Binding-site contacts:
Ligand atom N1 contacts residue TRP323 of chain 5.A at 3.7 Å.
Ligand atom N1 contacts residue HIS67 of chain 5.A at 3.8 Å.
Ligand atom O2 contacts residue GLN160 of chain 5.A at 3.1 Å (h-bond).
Ligand atom C6 contacts residue HIS67 of chain 5.A at 3.4 Å.
Ligand atom C5 contacts residue TRP323 of chain 5.A at 3.6 Å (hydrophobic).
Ligand atom C4 contacts residue FE1 of chain 5.B at 3.2 Å.
Ligand atom C6 contacts residue FE1 of chain 5.B at 3.9 Å.
Ligand atom N3 contacts residue LEU85 of chain 5.A at 3.4 Å.
Ligand atom F5 contacts residue ASP317 of chain 5.A at 3.2 Å.
Ligand atom O2 contacts residue PHE158 of chain 5.A at 3.5 Å.
Ligand atom C4 contacts residue ASP317 of chain 5.A at 3.5 Å.
Ligand atom F5 contacts residue FE1 of chain 5.B at 3.8 Å.
Ligand atom O4 contacts residue FE1 of chain 5.B at 2.0 Å.
Ligand atom O2 contacts residue GLU221 of chain 5.A at 3.7 Å.
Ligand atom C4 contacts residue GLU221 of chain 5.A at 3.5 Å.
Ligand atom C5 contacts residue HIS67 of chain 5.A at 3.5 Å.
Ligand atom O2 contacts residue LEU85 of chain 5.A at 3.6 Å.
Ligand atom C5 contacts residue ASP317 of chain 5.A at 3.7 Å.
Ligand atom F5 contacts residue HIS67 of chain 5.A at 3.6 Å.
Ligand atom O4 contacts residue HIS65 of chain 5.A at 3.7 Å.
Ligand atom N1 contacts residue GLN160 of chain 5.A at 2.9 Å (h-bond).
Ligand atom O2 contacts residue HIS218 of chain 5.A at 3.5 Å.
Ligand atom N3 contacts residue GLU221 of chain 5.A at 2.7 Å (salt-bridge).
Ligand atom C6 contacts residue TRP323 of chain 5.A at 3.3 Å (hydrophobic).
Ligand atom F5 contacts residue TRP323 of chain 5.A at 3.5 Å.
Ligand atom N3 contacts residue HIS218 of chain 5.A at 3.4 Å.
Ligand atom O4 contacts residue GLU221 of chain 5.A at 3.8 Å.
Ligand atom O4 contacts residue HIS250 of chain 5.A at 2.9 Å (h-bond).
Ligand atom C4 contacts residue HIS250 of chain 5.A at 3.8 Å.
Ligand atom C2 contacts residue GLU221 of chain 5.A at 3.7 Å.
Ligand atom C2 contacts residue HIS218 of chain 5.A at 3.5 Å.
Ligand atom N1 contacts residue PHE158 of chain 5.A at 3.9 Å.
Ligand atom C2 contacts residue LEU85 of chain 5.A at 3.6 Å (hydrophobic).
Ligand atom C5 contacts residue FE1 of chain 5.B at 3.4 Å.
Ligand atom O4 contacts residue ASP317 of chain 5.A at 2.8 Å (salt-bridge).
Ligand atom O2 contacts residue ILE187 of chain 5.A at 3.7 Å.
Ligand atom N3 contacts residue FE1 of chain 5.B at 3.7 Å.
Ligand atom O4 contacts residue HIS67 of chain 5.A at 3.4 Å (h-bond).
Ligand atom O4 contacts residue HIS218 of chain 5.A at 3.2 Å (h-bond).
Ligand atom C2 contacts residue GLN160 of chain 5.A at 3.7 Å.

Sequence of chain 5.A:
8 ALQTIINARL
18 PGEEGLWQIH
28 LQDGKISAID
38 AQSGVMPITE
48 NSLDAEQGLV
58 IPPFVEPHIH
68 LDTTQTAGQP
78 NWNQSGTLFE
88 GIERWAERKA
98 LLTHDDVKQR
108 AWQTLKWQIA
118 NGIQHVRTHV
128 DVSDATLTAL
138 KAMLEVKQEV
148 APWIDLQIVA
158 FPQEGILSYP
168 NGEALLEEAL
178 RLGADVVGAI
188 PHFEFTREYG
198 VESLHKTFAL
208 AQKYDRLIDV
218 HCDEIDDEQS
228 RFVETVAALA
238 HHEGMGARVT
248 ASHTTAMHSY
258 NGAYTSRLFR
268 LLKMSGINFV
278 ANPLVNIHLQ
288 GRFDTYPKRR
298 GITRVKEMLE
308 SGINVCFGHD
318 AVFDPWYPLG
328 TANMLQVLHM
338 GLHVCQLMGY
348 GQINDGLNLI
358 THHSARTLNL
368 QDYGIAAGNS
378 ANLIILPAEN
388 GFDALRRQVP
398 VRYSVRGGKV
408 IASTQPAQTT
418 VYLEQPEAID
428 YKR

A protein and the small-molecule ligand that binds it are described below.
Small molecule (SMILES): O=C1NC=C(F)[C@H](O)N1